Sequence of chain 51.A:
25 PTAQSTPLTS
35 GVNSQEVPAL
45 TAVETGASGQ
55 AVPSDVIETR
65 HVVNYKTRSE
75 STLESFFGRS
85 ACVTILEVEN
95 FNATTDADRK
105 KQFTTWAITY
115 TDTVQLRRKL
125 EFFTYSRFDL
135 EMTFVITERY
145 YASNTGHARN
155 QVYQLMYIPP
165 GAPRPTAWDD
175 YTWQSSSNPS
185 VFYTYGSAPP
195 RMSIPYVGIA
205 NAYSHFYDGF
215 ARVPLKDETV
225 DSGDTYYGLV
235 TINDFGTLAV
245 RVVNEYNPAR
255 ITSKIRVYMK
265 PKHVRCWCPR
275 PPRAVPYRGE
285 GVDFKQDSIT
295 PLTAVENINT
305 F

Binding-site contacts:
Ligand atom C1 contacts residue SER147 of chain 52.A at 3.6 Å.
Ligand atom N5 contacts residue TYR250 of chain 51.A at 4.4 Å.
Ligand atom C7 contacts residue TYR145 of chain 52.A at 3.8 Å (hydrophobic).
Ligand atom O1B contacts residue ASN148 of chain 52.A at 4.3 Å.
Ligand atom C11 contacts residue ARG143 of chain 52.A at 4.0 Å.
Ligand atom C1 contacts residue ALA146 of chain 52.A at 3.9 Å (hydrophobic).
Ligand atom C4 contacts residue PRO252 of chain 51.A at 3.8 Å (hydrophobic).
Ligand atom O4 contacts residue TYR145 of chain 52.A at 4.2 Å.
Ligand atom O4 contacts residue TYR250 of chain 51.A at 3.4 Å.
Ligand atom C5 contacts residue TYR145 of chain 52.A at 3.3 Å (hydrophobic).
Ligand atom O8 contacts residue ALA146 of chain 52.A at 3.3 Å.
Ligand atom N5 contacts residue TYR145 of chain 52.A at 2.6 Å (h-bond).
Ligand atom O1B contacts residue SER147 of chain 52.A at 3.1 Å (h-bond).
Ligand atom C11 contacts residue TYR250 of chain 51.A at 3.7 Å (hydrophobic).
Ligand atom C8 contacts residue ALA146 of chain 52.A at 4.4 Å (hydrophobic).
Ligand atom O1A contacts residue ALA146 of chain 52.A at 4.2 Å.
Ligand atom C11 contacts residue TYR145 of chain 52.A at 3.7 Å (hydrophobic).
Ligand atom O1B contacts residue ALA146 of chain 52.A at 3.2 Å.
Ligand atom O1A contacts residue PRO252 of chain 51.A at 3.3 Å.
Ligand atom C1 contacts residue PRO252 of chain 51.A at 4.1 Å (hydrophobic).
Ligand atom C10 contacts residue TYR250 of chain 51.A at 3.5 Å (hydrophobic).
Ligand atom O10 contacts residue TYR250 of chain 51.A at 2.7 Å (h-bond).
Ligand atom C6 contacts residue ALA146 of chain 52.A at 4.2 Å (hydrophobic).
Ligand atom O1A contacts residue SER147 of chain 52.A at 2.8 Å (h-bond).
Ligand atom O4 contacts residue PRO252 of chain 51.A at 3.8 Å.
Ligand atom C6 contacts residue TYR145 of chain 52.A at 3.4 Å (hydrophobic).
Ligand atom C4 contacts residue TYR145 of chain 52.A at 3.6 Å (hydrophobic).
Ligand atom C9 contacts residue TYR145 of chain 52.A at 4.2 Å (hydrophobic).
Ligand atom C10 contacts residue TYR145 of chain 52.A at 3.6 Å (hydrophobic).
Ligand atom O4 contacts residue ASN251 of chain 51.A at 4.2 Å.
Ligand atom C3 contacts residue PRO252 of chain 51.A at 3.9 Å (hydrophobic).

Sequence of chain 52.A:
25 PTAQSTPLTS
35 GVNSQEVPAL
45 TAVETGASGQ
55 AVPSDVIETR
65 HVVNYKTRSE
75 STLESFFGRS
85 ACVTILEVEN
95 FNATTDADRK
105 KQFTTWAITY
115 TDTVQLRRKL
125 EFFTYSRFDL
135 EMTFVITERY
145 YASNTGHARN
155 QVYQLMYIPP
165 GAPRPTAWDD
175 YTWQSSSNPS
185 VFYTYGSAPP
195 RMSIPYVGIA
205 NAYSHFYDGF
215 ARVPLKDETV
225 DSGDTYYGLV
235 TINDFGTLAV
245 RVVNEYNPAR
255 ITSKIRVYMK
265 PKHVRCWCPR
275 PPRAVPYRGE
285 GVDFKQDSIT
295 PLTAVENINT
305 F

A small-molecule ligand and the protein it binds are described below.
Small molecule (SMILES): CC(=O)N[C@H]1[C@H]([C@H](O)[C@H](O)CO)O[C@@](O)(C(=O)O)C[C@@H]1O